Sequence of chain 4.A:
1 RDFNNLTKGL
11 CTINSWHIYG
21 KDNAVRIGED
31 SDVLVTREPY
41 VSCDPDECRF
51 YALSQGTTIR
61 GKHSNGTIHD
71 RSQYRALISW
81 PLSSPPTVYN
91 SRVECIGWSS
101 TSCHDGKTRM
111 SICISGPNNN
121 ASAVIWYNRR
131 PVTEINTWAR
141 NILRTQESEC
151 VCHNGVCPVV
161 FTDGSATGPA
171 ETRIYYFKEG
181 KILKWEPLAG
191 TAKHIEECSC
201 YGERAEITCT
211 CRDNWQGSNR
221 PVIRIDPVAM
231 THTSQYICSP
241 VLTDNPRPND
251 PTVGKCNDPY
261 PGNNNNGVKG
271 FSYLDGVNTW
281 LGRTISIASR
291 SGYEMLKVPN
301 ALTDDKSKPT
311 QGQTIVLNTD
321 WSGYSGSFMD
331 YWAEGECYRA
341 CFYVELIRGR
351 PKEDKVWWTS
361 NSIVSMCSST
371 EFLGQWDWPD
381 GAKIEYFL

This small molecule binds to this protein.
Small molecule (SMILES): CC(=O)N[C@H]1[C@H](O[C@H]2[C@H](O)[C@@H](NC(C)=O)CO[C@@H]2CO)O[C@H](CO)[C@@H](O[C@@H]2O[C@H](CO[C@H]3O[C@H](CO)[C@@H](O)[C@H](O)[C@@H]3O)[C@@H](O)[C@H](O[C@H]3O[C@H](CO)[C@@H](O)[C@H](O)[C@@H]3O[C@H]3O[C@H](CO)[C@@H](O)[C@H](O)[C@@H]3O[C@H]3O[C@H](CO)[C@@H](O)[C@H](O)[C@@H]3O)[C@@H]2O)[C@@H]1O

Sequence of chain 3.A:
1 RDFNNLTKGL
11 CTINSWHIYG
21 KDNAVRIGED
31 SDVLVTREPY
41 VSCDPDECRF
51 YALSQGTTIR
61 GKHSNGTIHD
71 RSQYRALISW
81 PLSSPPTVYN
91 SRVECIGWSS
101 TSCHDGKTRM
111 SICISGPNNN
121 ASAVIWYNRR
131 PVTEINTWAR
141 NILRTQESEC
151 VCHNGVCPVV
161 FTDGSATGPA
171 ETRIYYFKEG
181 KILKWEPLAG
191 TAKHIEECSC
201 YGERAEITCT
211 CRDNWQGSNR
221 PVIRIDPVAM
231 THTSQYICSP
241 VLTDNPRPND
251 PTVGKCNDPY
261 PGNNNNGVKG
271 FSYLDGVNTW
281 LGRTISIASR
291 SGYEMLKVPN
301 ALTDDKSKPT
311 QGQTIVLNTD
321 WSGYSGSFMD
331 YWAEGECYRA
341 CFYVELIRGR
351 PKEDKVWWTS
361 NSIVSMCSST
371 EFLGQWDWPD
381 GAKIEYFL

Binding-site contacts:
Ligand atom C3 contacts residue GLY312 of chain 3.A at 3.1 Å.
Ligand atom C7 contacts residue ASN120 of chain 4.A at 3.6 Å.
Ligand atom O4 contacts residue ARG247 of chain 3.A at 3.4 Å (salt-bridge).
Ligand atom C1 contacts residue ASN120 of chain 4.A at 1.5 Å.
Ligand atom C6 contacts residue LEU373 of chain 3.A at 3.3 Å (hydrophobic).
Ligand atom O3 contacts residue ASP250 of chain 3.A at 2.9 Å (salt-bridge).
Ligand atom O4 contacts residue GLU294 of chain 3.A at 3.0 Å (salt-bridge).
Ligand atom O6 contacts residue THR310 of chain 3.A at 3.6 Å (h-bond).
Ligand atom O3 contacts residue GLN311 of chain 3.A at 3.2 Å.
Ligand atom C4 contacts residue GLU294 of chain 3.A at 3.7 Å.
Ligand atom O2 contacts residue ASN249 of chain 3.A at 3.3 Å (h-bond).
Ligand atom N2 contacts residue ARG140 of chain 4.A at 3.5 Å (salt-bridge).
Ligand atom O5 contacts residue GLY312 of chain 3.A at 3.7 Å.
Ligand atom O5 contacts residue GLY374 of chain 3.A at 3.2 Å.
Ligand atom C3 contacts residue GLU294 of chain 3.A at 3.4 Å.
Ligand atom C8 contacts residue ASN119 of chain 4.A at 3.5 Å.
Ligand atom O3 contacts residue GLY312 of chain 3.A at 3.0 Å (h-bond).
Ligand atom N2 contacts residue ASN120 of chain 4.A at 2.9 Å (h-bond).
Ligand atom O6 contacts residue GLN375 of chain 3.A at 3.3 Å.
Ligand atom O5 contacts residue GLN375 of chain 3.A at 3.4 Å (h-bond).
Ligand atom C5 contacts residue ASN120 of chain 4.A at 3.7 Å.
Ligand atom C8 contacts residue ARG140 of chain 4.A at 3.2 Å.
Ligand atom C6 contacts residue ILE285 of chain 3.A at 3.5 Å (hydrophobic).
Ligand atom C2 contacts residue ASN120 of chain 4.A at 2.4 Å.
Ligand atom O6 contacts residue ASP250 of chain 3.A at 2.6 Å (salt-bridge).
Ligand atom O3 contacts residue ASN249 of chain 3.A at 2.6 Å (h-bond).
Ligand atom O3 contacts residue GLU294 of chain 3.A at 2.7 Å (salt-bridge).
Ligand atom O3 contacts residue ARG283 of chain 3.A at 3.0 Å (salt-bridge).
Ligand atom C4 contacts residue ILE287 of chain 3.A at 3.7 Å (hydrophobic).
Ligand atom O4 contacts residue ILE287 of chain 3.A at 3.2 Å.
Ligand atom O5 contacts residue ASP250 of chain 3.A at 3.5 Å (salt-bridge).
Ligand atom O3 contacts residue LEU296 of chain 3.A at 3.5 Å.
Ligand atom O6 contacts residue ILE285 of chain 3.A at 2.9 Å (h-bond).
Ligand atom O4 contacts residue GLY312 of chain 3.A at 3.6 Å.
Ligand atom O5 contacts residue ASN120 of chain 4.A at 2.4 Å (h-bond).
Ligand atom O6 contacts residue LYS308 of chain 3.A at 2.9 Å (salt-bridge).
Ligand atom C6 contacts residue PRO309 of chain 3.A at 3.7 Å (hydrophobic).
Ligand atom C6 contacts residue ASP250 of chain 3.A at 3.5 Å.
Ligand atom O2 contacts residue GLY312 of chain 3.A at 3.2 Å.
Ligand atom O2 contacts residue LEU296 of chain 3.A at 3.5 Å.